Sequence of chain 1.D:
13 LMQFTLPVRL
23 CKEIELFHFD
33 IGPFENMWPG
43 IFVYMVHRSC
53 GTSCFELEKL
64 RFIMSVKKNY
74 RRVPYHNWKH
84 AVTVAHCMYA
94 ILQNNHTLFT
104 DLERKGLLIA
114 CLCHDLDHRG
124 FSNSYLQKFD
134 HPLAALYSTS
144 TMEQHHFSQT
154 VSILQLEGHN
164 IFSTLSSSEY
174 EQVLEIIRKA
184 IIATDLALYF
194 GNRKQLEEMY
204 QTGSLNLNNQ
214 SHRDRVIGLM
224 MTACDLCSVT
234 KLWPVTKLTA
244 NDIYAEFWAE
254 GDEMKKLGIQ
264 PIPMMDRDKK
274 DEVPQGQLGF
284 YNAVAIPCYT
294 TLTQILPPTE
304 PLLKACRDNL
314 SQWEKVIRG

The small molecule below binds the protein below.
Small molecule (SMILES): Cc1ccc(C)c(C(=O)Nc2ccn3cc(-c4ccccc4)nc3n2)n1

Binding-site contacts:
Ligand atom C21 contacts residue MET267 of chain 1.D at 3.6 Å (hydrophobic).
Ligand atom N20 contacts residue MET267 of chain 1.D at 3.5 Å.
Ligand atom C25 contacts residue GLU275 of chain 1.D at 3.1 Å.
Ligand atom C9 contacts residue PHE283 of chain 1.D at 3.4 Å (hydrophobic).
Ligand atom C1 contacts residue ILE246 of chain 1.D at 3.4 Å (hydrophobic).
Ligand atom C21 contacts residue GLY279 of chain 1.D at 3.3 Å.
Ligand atom N11 contacts residue PHE283 of chain 1.D at 3.5 Å.
Ligand atom C26 contacts residue GLU275 of chain 1.D at 3.5 Å.
Ligand atom C18 contacts residue GLY279 of chain 1.D at 3.7 Å.
Ligand atom C19 contacts residue MET267 of chain 1.D at 3.5 Å (hydrophobic).
Ligand atom C14 contacts residue MET267 of chain 1.D at 3.0 Å (hydrophobic).
Ligand atom C23 contacts residue GLU275 of chain 1.D at 3.2 Å.
Ligand atom N20 contacts residue GLY279 of chain 1.D at 3.4 Å.
Ligand atom N3 contacts residue PHE283 of chain 1.D at 3.4 Å.
Ligand atom N17 contacts residue MET267 of chain 1.D at 3.2 Å.
Ligand atom C4 contacts residue PHE283 of chain 1.D at 3.3 Å (hydrophobic).
Ligand atom C12 contacts residue MET267 of chain 1.D at 3.6 Å (hydrophobic).
Ligand atom C18 contacts residue MET267 of chain 1.D at 3.3 Å (hydrophobic).
Ligand atom N15 contacts residue GLN280 of chain 1.D at 3.3 Å (h-bond).
Ligand atom O10 contacts residue PHE283 of chain 1.D at 3.4 Å.
Ligand atom C2 contacts residue ILE246 of chain 1.D at 3.5 Å (hydrophobic).
Ligand atom C5 contacts residue PHE283 of chain 1.D at 3.3 Å (hydrophobic).
Ligand atom C19 contacts residue GLY279 of chain 1.D at 3.2 Å.
Ligand atom N20 contacts residue TYR247 of chain 1.D at 2.6 Å (h-bond).
Ligand atom C13 contacts residue PHE283 of chain 1.D at 3.7 Å (hydrophobic).
Ligand atom C8 contacts residue ILE246 of chain 1.D at 3.3 Å (hydrophobic).
Ligand atom C8 contacts residue GLN280 of chain 1.D at 3.7 Å.
Ligand atom C13 contacts residue MET267 of chain 1.D at 3.2 Å (hydrophobic).
Ligand atom C24 contacts residue GLU275 of chain 1.D at 2.8 Å.
Ligand atom N15 contacts residue MET267 of chain 1.D at 3.7 Å.
Ligand atom C23 contacts residue LYS272 of chain 1.D at 3.7 Å.
Ligand atom N15 contacts residue TYR247 of chain 1.D at 3.0 Å (h-bond).
Ligand atom C7 contacts residue PHE283 of chain 1.D at 3.7 Å (hydrophobic).
Ligand atom C2 contacts residue PHE283 of chain 1.D at 3.7 Å (hydrophobic).
Ligand atom C16 contacts residue TYR247 of chain 1.D at 3.0 Å (hydrophobic).
Ligand atom C22 contacts residue MET267 of chain 1.D at 3.3 Å (hydrophobic).
Ligand atom C22 contacts residue GLU275 of chain 1.D at 3.6 Å.
Ligand atom C16 contacts residue MET267 of chain 1.D at 3.2 Å (hydrophobic).
Ligand atom N11 contacts residue GLN280 of chain 1.D at 3.6 Å.
Ligand atom C26 contacts residue GLY279 of chain 1.D at 3.3 Å.